Sequence of chain 2.B:
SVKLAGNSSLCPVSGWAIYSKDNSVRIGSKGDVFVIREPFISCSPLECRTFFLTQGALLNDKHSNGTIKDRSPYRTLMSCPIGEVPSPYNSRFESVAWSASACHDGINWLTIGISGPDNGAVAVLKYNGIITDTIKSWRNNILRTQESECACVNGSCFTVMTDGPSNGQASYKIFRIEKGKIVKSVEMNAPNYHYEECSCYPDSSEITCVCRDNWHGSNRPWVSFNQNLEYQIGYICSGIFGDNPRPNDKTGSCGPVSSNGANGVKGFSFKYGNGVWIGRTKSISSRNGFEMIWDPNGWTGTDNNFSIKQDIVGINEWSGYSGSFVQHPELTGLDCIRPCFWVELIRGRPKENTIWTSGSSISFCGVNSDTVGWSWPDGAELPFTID

Binding-site contacts:
Ligand atom C3 contacts residue ASN65 of chain 2.B at 3.8 Å.
Ligand atom O7 contacts residue ILE355 of chain 2.B at 3.8 Å.
Ligand atom O7 contacts residue ASN65 of chain 2.B at 4.1 Å.
Ligand atom C7 contacts residue ILE355 of chain 2.B at 4.1 Å (hydrophobic).
Ligand atom C5 contacts residue ASN65 of chain 2.B at 3.7 Å.
Ligand atom N2 contacts residue ASN65 of chain 2.B at 2.6 Å (h-bond).
Ligand atom C1 contacts residue ASN65 of chain 2.B at 1.5 Å.
Ligand atom C2 contacts residue ASN65 of chain 2.B at 2.4 Å.
Ligand atom C8 contacts residue ILE355 of chain 2.B at 3.9 Å (hydrophobic).
Ligand atom O7 contacts residue LYS62 of chain 2.B at 4.4 Å.
Ligand atom C7 contacts residue ASN65 of chain 2.B at 3.4 Å.
Ligand atom C8 contacts residue ASN65 of chain 2.B at 4.0 Å.
Ligand atom O5 contacts residue ASN65 of chain 2.B at 2.4 Å (h-bond).
Ligand atom C4 contacts residue ASN65 of chain 2.B at 4.3 Å.

This small molecule binds to this protein.
Small molecule (SMILES): CC(=O)N[C@@H]1[C@@H](O)[C@H](O)[C@@H](CO)O[C@H]1O